This small molecule binds to this protein.
Small molecule (SMILES): CC(=O)N[C@H]1[C@H](O[C@H]2[C@H](O)[C@@H](NC(C)=O)CO[C@@H]2CO)O[C@H](CO)[C@@H](O[C@@H]2O[C@H](CO)[C@@H](O)[C@H](O)[C@@H]2O)[C@@H]1O

Sequence of chain 1.I:
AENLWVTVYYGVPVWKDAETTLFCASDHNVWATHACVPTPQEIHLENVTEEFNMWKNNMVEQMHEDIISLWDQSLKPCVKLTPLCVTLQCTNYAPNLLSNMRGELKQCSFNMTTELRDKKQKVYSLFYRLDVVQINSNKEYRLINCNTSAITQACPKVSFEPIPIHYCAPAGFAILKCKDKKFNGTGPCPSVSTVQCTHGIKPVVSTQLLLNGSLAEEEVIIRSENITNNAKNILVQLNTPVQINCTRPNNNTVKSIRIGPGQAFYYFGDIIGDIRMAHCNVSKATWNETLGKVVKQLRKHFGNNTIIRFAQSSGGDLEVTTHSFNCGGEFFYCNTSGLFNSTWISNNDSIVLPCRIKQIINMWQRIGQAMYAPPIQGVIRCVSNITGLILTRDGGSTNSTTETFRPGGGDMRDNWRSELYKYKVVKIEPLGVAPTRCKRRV

Binding-site contacts:
Ligand atom C5 contacts residue ILE164 of chain 1.I at 3.8 Å (hydrophobic).
Ligand atom N2 contacts residue ASN167 of chain 1.I at 2.9 Å (h-bond).
Ligand atom C3 contacts residue ASN167 of chain 1.I at 3.8 Å.
Ligand atom O7 contacts residue THR168 of chain 1.I at 3.3 Å.
Ligand atom C4 contacts residue ARG162 of chain 1.I at 4.4 Å.
Ligand atom C8 contacts residue ILE164 of chain 1.I at 3.9 Å (hydrophobic).
Ligand atom C7 contacts residue ASN167 of chain 1.I at 3.5 Å.
Ligand atom C4 contacts residue ASN167 of chain 1.I at 4.3 Å.
Ligand atom O5 contacts residue ARG162 of chain 1.I at 2.6 Å (salt-bridge).
Ligand atom O5 contacts residue ILE164 of chain 1.I at 4.0 Å.
Ligand atom O5 contacts residue ASN167 of chain 1.I at 2.4 Å (h-bond).
Ligand atom O6 contacts residue ARG162 of chain 1.I at 2.5 Å (salt-bridge).
Ligand atom C2 contacts residue ARG162 of chain 1.I at 4.4 Å.
Ligand atom C8 contacts residue THR168 of chain 1.I at 3.8 Å.
Ligand atom C5 contacts residue ASN167 of chain 1.I at 3.6 Å.
Ligand atom C2 contacts residue ASN167 of chain 1.I at 2.5 Å.
Ligand atom C5 contacts residue ARG162 of chain 1.I at 3.6 Å.
Ligand atom C1 contacts residue ARG162 of chain 1.I at 3.6 Å.
Ligand atom C6 contacts residue ARG162 of chain 1.I at 3.3 Å.
Ligand atom C8 contacts residue VAL144 of chain 1.I at 3.9 Å (hydrophobic).
Ligand atom C6 contacts residue ILE164 of chain 1.I at 3.8 Å (hydrophobic).
Ligand atom O7 contacts residue ASN167 of chain 1.I at 3.7 Å.
Ligand atom C1 contacts residue ASN167 of chain 1.I at 1.4 Å.
Ligand atom C7 contacts residue THR168 of chain 1.I at 3.8 Å.